Sequence of chain 1.A:
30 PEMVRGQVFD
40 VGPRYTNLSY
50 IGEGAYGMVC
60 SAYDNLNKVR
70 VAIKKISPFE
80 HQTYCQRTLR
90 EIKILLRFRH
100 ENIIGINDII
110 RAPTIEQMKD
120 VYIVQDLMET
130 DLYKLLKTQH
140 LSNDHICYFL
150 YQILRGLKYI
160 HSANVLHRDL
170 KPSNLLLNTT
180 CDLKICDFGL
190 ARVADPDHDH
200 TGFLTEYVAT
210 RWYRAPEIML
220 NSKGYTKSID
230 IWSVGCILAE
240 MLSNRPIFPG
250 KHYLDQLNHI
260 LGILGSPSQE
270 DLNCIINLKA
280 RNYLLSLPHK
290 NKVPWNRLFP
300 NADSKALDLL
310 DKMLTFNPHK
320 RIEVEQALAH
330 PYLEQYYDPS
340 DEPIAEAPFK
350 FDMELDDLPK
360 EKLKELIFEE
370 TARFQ

Binding-site contacts:
Ligand atom C contacts residue GLN124 of chain 1.A at 3.7 Å.
Ligand atom C12 contacts residue LEU175 of chain 1.A at 3.9 Å (hydrophobic).
Ligand atom C2 contacts residue MET127 of chain 1.A at 3.8 Å (hydrophobic).
Ligand atom C1 contacts residue ALA71 of chain 1.A at 3.3 Å (hydrophobic).
Ligand atom N contacts residue ASP125 of chain 1.A at 3.6 Å.
Ligand atom N4 contacts residue MET127 of chain 1.A at 2.9 Å (h-bond).
Ligand atom C1 contacts residue LEU175 of chain 1.A at 3.8 Å (hydrophobic).
Ligand atom C12 contacts residue THR129 of chain 1.A at 3.9 Å.
Ligand atom O1 contacts residue LYS133 of chain 1.A at 3.7 Å.
Ligand atom C contacts residue LEU175 of chain 1.A at 3.5 Å (hydrophobic).
Ligand atom C9 contacts residue ASP186 of chain 1.A at 3.4 Å.
Ligand atom O1 contacts residue THR129 of chain 1.A at 3.6 Å.
Ligand atom N contacts residue ALA71 of chain 1.A at 3.6 Å.
Ligand atom C10 contacts residue ASP186 of chain 1.A at 3.7 Å.
Ligand atom C15 contacts residue MET127 of chain 1.A at 3.3 Å (hydrophobic).
Ligand atom C15 contacts residue GLU128 of chain 1.A at 3.7 Å.
Ligand atom C8 contacts residue TYR55 of chain 1.A at 3.8 Å (hydrophobic).
Ligand atom C1 contacts residue MET127 of chain 1.A at 3.9 Å (hydrophobic).
Ligand atom O contacts residue LYS73 of chain 1.A at 2.9 Å (salt-bridge).
Ligand atom C contacts residue ALA71 of chain 1.A at 3.8 Å (hydrophobic).
Ligand atom C3 contacts residue LEU175 of chain 1.A at 3.7 Å (hydrophobic).
Ligand atom O1 contacts residue GLU128 of chain 1.A at 3.9 Å.
Ligand atom N3 contacts residue TYR55 of chain 1.A at 3.7 Å.
Ligand atom C1 contacts residue ASP125 of chain 1.A at 3.2 Å.
Ligand atom N contacts residue LEU126 of chain 1.A at 3.9 Å.
Ligand atom C5 contacts residue GLN124 of chain 1.A at 3.7 Å.
Ligand atom C9 contacts residue ASN173 of chain 1.A at 3.9 Å.
Ligand atom N3 contacts residue ASP186 of chain 1.A at 2.8 Å (salt-bridge).
Ligand atom C10 contacts residue LYS73 of chain 1.A at 3.7 Å.
Ligand atom C11 contacts residue MET127 of chain 1.A at 3.5 Å (hydrophobic).
Ligand atom C11 contacts residue ILE50 of chain 1.A at 3.9 Å (hydrophobic).
Ligand atom N1 contacts residue LEU175 of chain 1.A at 3.8 Å.
Ligand atom C14 contacts residue ILE50 of chain 1.A at 3.7 Å (hydrophobic).
Ligand atom N contacts residue MET127 of chain 1.A at 3.0 Å (h-bond).
Ligand atom C14 contacts residue GLU128 of chain 1.A at 3.9 Å.
Ligand atom C9 contacts residue TYR55 of chain 1.A at 3.7 Å (hydrophobic).
Ligand atom C6 contacts residue CYS185 of chain 1.A at 3.8 Å (hydrophobic).
Ligand atom O contacts residue ASP186 of chain 1.A at 3.7 Å.
Ligand atom C5 contacts residue CYS185 of chain 1.A at 3.9 Å (hydrophobic).
Ligand atom C13 contacts residue ASP130 of chain 1.A at 3.3 Å.

A protein and the small-molecule ligand that binds it are described below.
Small molecule (SMILES): O=C1NCCn2cc(-c3ccnc(NC4CCOCC4)n3)cc21